Binding-site contacts:
Ligand atom N10 contacts residue THR198 of chain 1.A at 2.6 Å (h-bond).
Ligand atom C6 contacts residue VAL121 of chain 1.A at 3.8 Å (hydrophobic).
Ligand atom C23 contacts residue PRO201 of chain 1.A at 3.8 Å (hydrophobic).
Ligand atom F11 contacts residue PHE130 of chain 1.A at 3.5 Å.
Ligand atom C5 contacts residue HIS94 of chain 1.A at 3.5 Å.
Ligand atom F13 contacts residue THR199 of chain 1.A at 3.3 Å.
Ligand atom O9 contacts residue LEU197 of chain 1.A at 3.2 Å.
Ligand atom S15 contacts residue DMS1 of chain 1.D at 3.5 Å (h-bond).
Ligand atom O8 contacts residue ZN1 of chain 1.B at 3.3 Å.
Ligand atom F12 contacts residue VAL121 of chain 1.A at 3.3 Å.
Ligand atom O8 contacts residue HIS119 of chain 1.A at 3.8 Å.
Ligand atom C19 contacts residue PHE130 of chain 1.A at 3.8 Å (hydrophobic).
Ligand atom N10 contacts residue ZN1 of chain 1.B at 2.1 Å.
Ligand atom O8 contacts residue HIS94 of chain 1.A at 3.4 Å.
Ligand atom O8 contacts residue TRP208 of chain 1.A at 3.8 Å.
Ligand atom F14 contacts residue ZN1 of chain 1.B at 3.6 Å.
Ligand atom N10 contacts residue HIS96 of chain 1.A at 3.2 Å (h-bond).
Ligand atom F11 contacts residue DMS1 of chain 1.D at 3.7 Å.
Ligand atom O8 contacts residue VAL121 of chain 1.A at 3.8 Å.
Ligand atom N20 contacts residue DMS1 of chain 1.D at 3.6 Å (h-bond).
Ligand atom F11 contacts residue VAL121 of chain 1.A at 3.5 Å.
Ligand atom O9 contacts residue THR198 of chain 1.A at 3.0 Å (h-bond).
Ligand atom O8 contacts residue VAL142 of chain 1.A at 3.6 Å.
Ligand atom C4 contacts residue THR199 of chain 1.A at 3.5 Å.
Ligand atom O9 contacts residue TRP208 of chain 1.A at 3.5 Å.
Ligand atom C2 contacts residue GLN92 of chain 1.A at 3.6 Å.
Ligand atom S15 contacts residue GLN92 of chain 1.A at 3.5 Å (h-bond).
Ligand atom N10 contacts residue GLU106 of chain 1.A at 3.7 Å.
Ligand atom N10 contacts residue HIS94 of chain 1.A at 3.5 Å (h-bond).
Ligand atom F14 contacts residue HIS94 of chain 1.A at 3.7 Å.
Ligand atom C24 contacts residue PRO201 of chain 1.A at 3.6 Å (hydrophobic).
Ligand atom C6 contacts residue LEU197 of chain 1.A at 3.7 Å (hydrophobic).
Ligand atom S7 contacts residue ZN1 of chain 1.B at 3.2 Å.
Ligand atom C1 contacts residue GLN92 of chain 1.A at 3.8 Å.
Ligand atom F12 contacts residue LEU197 of chain 1.A at 3.5 Å.
Ligand atom C24 contacts residue LEU197 of chain 1.A at 3.8 Å (hydrophobic).
Ligand atom C4 contacts residue HIS94 of chain 1.A at 3.6 Å.
Ligand atom N10 contacts residue HIS119 of chain 1.A at 3.4 Å (h-bond).
Ligand atom C3 contacts residue THR199 of chain 1.A at 3.6 Å.
Ligand atom F14 contacts residue THR199 of chain 1.A at 3.1 Å.

The small molecule below binds the protein below.
Small molecule (SMILES): NS(=O)(=O)c1c(F)c(F)c(Sc2nc3ccccc3s2)c(F)c1F

Sequence of chain 1.A:
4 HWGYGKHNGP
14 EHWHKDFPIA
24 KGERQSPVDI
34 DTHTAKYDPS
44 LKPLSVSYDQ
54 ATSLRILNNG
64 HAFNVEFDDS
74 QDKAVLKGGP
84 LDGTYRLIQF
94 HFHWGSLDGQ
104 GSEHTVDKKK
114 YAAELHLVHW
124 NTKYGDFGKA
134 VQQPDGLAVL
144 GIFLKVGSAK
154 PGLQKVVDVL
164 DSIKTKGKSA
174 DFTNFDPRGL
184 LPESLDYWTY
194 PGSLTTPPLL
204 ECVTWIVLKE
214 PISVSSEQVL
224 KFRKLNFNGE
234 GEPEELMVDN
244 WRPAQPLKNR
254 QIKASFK